Binding-site contacts:
Ligand atom N2 contacts residue ASN717 of chain 1.C at 2.9 Å (h-bond).
Ligand atom C4 contacts residue ASN717 of chain 1.C at 4.2 Å.
Ligand atom O7 contacts residue GLN1071 of chain 1.C at 4.3 Å.
Ligand atom O5 contacts residue ASN717 of chain 1.C at 2.4 Å (h-bond).
Ligand atom C5 contacts residue ASN717 of chain 1.C at 3.7 Å.
Ligand atom O6 contacts residue GLN926 of chain 1.C at 4.4 Å.
Ligand atom C3 contacts residue ASN717 of chain 1.C at 3.8 Å.
Ligand atom C2 contacts residue ASN717 of chain 1.C at 2.4 Å.
Ligand atom C1 contacts residue ASN717 of chain 1.C at 1.4 Å.
Ligand atom C7 contacts residue ASN717 of chain 1.C at 3.8 Å.
Ligand atom O7 contacts residue ASN717 of chain 1.C at 4.2 Å.
Ligand atom C5 contacts residue GLN926 of chain 1.C at 4.4 Å.

Sequence of chain 1.C:
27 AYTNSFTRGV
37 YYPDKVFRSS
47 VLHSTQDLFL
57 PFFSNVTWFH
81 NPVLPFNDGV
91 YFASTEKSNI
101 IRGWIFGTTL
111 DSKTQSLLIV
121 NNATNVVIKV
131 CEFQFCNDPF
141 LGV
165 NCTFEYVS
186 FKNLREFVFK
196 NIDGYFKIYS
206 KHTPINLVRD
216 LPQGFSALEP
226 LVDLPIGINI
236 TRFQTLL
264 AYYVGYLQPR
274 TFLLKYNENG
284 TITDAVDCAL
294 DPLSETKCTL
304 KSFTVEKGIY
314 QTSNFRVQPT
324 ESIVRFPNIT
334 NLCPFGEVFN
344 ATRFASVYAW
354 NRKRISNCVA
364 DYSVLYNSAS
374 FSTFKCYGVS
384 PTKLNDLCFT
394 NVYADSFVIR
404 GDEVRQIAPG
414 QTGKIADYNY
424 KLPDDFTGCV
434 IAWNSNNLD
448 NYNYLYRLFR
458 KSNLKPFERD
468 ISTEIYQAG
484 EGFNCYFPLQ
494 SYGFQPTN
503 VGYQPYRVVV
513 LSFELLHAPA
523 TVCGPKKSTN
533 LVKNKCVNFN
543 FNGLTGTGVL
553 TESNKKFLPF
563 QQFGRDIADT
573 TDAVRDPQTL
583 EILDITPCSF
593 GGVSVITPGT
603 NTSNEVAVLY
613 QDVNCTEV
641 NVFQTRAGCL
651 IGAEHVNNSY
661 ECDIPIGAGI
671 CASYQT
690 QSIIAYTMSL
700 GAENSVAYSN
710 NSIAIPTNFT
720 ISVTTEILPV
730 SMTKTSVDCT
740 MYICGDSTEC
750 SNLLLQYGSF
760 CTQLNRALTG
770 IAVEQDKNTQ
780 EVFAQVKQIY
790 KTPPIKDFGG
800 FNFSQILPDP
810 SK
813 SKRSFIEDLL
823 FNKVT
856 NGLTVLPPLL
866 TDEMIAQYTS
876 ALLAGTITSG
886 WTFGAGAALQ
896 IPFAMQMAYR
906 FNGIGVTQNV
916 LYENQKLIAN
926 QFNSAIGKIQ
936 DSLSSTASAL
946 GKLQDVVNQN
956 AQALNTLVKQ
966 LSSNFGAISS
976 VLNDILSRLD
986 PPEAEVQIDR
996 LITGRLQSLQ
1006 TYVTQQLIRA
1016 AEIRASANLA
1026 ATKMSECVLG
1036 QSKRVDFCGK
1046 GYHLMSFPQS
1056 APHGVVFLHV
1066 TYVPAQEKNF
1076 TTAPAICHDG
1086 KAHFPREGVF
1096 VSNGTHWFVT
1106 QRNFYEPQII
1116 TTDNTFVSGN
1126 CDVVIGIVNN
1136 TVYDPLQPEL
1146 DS

The small molecule below binds the protein below.
Small molecule (SMILES): CC(=O)N[C@H]1[C@H](O[C@H]2[C@H](O)[C@@H](NC(C)=O)CO[C@@H]2CO)O[C@H](CO)[C@@H](O)[C@@H]1O